Sequence of chain 1.B:
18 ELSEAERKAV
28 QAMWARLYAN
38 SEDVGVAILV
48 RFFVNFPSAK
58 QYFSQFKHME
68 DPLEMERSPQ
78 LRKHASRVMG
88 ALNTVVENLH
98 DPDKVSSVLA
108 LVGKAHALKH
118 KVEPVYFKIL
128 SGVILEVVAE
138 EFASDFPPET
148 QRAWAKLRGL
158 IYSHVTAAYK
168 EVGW

Binding-site contacts:
Ligand atom N11 contacts residue TYR159 of chain 1.B at 3.9 Å.
Ligand atom C11 contacts residue ARG155 of chain 1.B at 3.3 Å.
Ligand atom C11 contacts residue TYR159 of chain 1.B at 4.0 Å (hydrophobic).
Ligand atom N22 contacts residue ARG155 of chain 1.B at 3.2 Å.
Ligand atom N25 contacts residue GLY156 of chain 1.B at 3.2 Å.
Ligand atom C22 contacts residue ARG155 of chain 1.B at 3.5 Å.
Ligand atom C21 contacts residue GLY156 of chain 1.B at 3.9 Å.
Ligand atom C21 contacts residue TYR159 of chain 1.B at 4.3 Å (hydrophobic).
Ligand atom N21 contacts residue LYS125 of chain 1.B at 3.1 Å.
Ligand atom C11 contacts residue LYS125 of chain 1.B at 3.9 Å.
Ligand atom C23 contacts residue ARG155 of chain 1.B at 3.9 Å.
Ligand atom C23 contacts residue LYS125 of chain 1.B at 3.9 Å.
Ligand atom N23 contacts residue ARG155 of chain 1.B at 3.7 Å.
Ligand atom N11 contacts residue SER128 of chain 1.B at 4.5 Å.
Ligand atom C26 contacts residue LYS125 of chain 1.B at 3.4 Å.
Ligand atom FE2 contacts residue ARG155 of chain 1.B at 4.4 Å.
Ligand atom N21 contacts residue TYR159 of chain 1.B at 3.4 Å.
Ligand atom N11 contacts residue LYS125 of chain 1.B at 3.6 Å.
Ligand atom N23 contacts residue LYS125 of chain 1.B at 3.8 Å.
Ligand atom N11 contacts residue ARG155 of chain 1.B at 3.0 Å (salt-bridge).
Ligand atom C26 contacts residue TYR159 of chain 1.B at 3.8 Å (hydrophobic).

This small molecule binds to this protein.
Small molecule (SMILES): N#C[Fe](C#N)(C#N)(C#N)(C#N)C#N